Binding-site contacts:
Ligand atom N3 contacts residue MET84 of chain 1.A at 3.8 Å.
Ligand atom C12 contacts residue LEU137 of chain 1.A at 3.3 Å (hydrophobic).
Ligand atom C12 contacts residue VAL23 of chain 1.A at 4.1 Å (hydrophobic).
Ligand atom C6 contacts residue ASN135 of chain 1.A at 3.6 Å.
Ligand atom N1 contacts residue LEU15 of chain 1.A at 4.0 Å.
Ligand atom C13 contacts residue LEU137 of chain 1.A at 3.6 Å (hydrophobic).
Ligand atom C8 contacts residue ASN135 of chain 1.A at 3.4 Å.
Ligand atom C11 contacts residue LEU137 of chain 1.A at 3.7 Å (hydrophobic).
Ligand atom C8 contacts residue ASP148 of chain 1.A at 3.3 Å.
Ligand atom C7 contacts residue ASN135 of chain 1.A at 2.7 Å.
Ligand atom C2 contacts residue VAL23 of chain 1.A at 3.9 Å (hydrophobic).
Ligand atom N4 contacts residue LEU137 of chain 1.A at 3.9 Å.
Ligand atom N4 contacts residue ALA36 of chain 1.A at 3.7 Å.
Ligand atom C7 contacts residue ASP148 of chain 1.A at 4.0 Å.
Ligand atom N4 contacts residue MET84 of chain 1.A at 3.5 Å.
Ligand atom C10 contacts residue LEU137 of chain 1.A at 3.4 Å (hydrophobic).
Ligand atom N5 contacts residue LEU86 of chain 1.A at 3.5 Å.
Ligand atom N6 contacts residue ALA87 of chain 1.A at 3.4 Å (h-bond).
Ligand atom C13 contacts residue ALA36 of chain 1.A at 3.6 Å (hydrophobic).
Ligand atom C6 contacts residue HIS134 of chain 1.A at 3.4 Å.
Ligand atom N6 contacts residue LEU86 of chain 1.A at 4.1 Å.
Ligand atom C5 contacts residue HIS134 of chain 1.A at 4.1 Å.
Ligand atom C13 contacts residue GLU85 of chain 1.A at 3.9 Å.
Ligand atom C14 contacts residue LEU86 of chain 1.A at 3.3 Å (hydrophobic).
Ligand atom C15 contacts residue LEU137 of chain 1.A at 3.8 Å (hydrophobic).
Ligand atom N6 contacts residue LEU15 of chain 1.A at 3.8 Å.
Ligand atom C2 contacts residue LEU137 of chain 1.A at 3.9 Å (hydrophobic).
Ligand atom F1 contacts residue ASP148 of chain 1.A at 4.0 Å.
Ligand atom C7 contacts residue HIS134 of chain 1.A at 4.0 Å.
Ligand atom N5 contacts residue ALA87 of chain 1.A at 3.0 Å (h-bond).
Ligand atom N5 contacts residue ALA36 of chain 1.A at 3.6 Å.
Ligand atom C11 contacts residue VAL23 of chain 1.A at 4.1 Å (hydrophobic).
Ligand atom C10 contacts residue VAL23 of chain 1.A at 3.9 Å (hydrophobic).
Ligand atom N1 contacts residue VAL23 of chain 1.A at 4.1 Å.
Ligand atom N1 contacts residue LEU137 of chain 1.A at 4.1 Å.
Ligand atom C1 contacts residue LEU15 of chain 1.A at 3.3 Å (hydrophobic).
Ligand atom N4 contacts residue GLU85 of chain 1.A at 3.3 Å (salt-bridge).
Ligand atom C3 contacts residue VAL23 of chain 1.A at 3.9 Å (hydrophobic).
Ligand atom C14 contacts residue ALA87 of chain 1.A at 3.0 Å (hydrophobic).
Ligand atom N5 contacts residue GLU85 of chain 1.A at 3.5 Å (salt-bridge).

Sequence of chain 1.A:
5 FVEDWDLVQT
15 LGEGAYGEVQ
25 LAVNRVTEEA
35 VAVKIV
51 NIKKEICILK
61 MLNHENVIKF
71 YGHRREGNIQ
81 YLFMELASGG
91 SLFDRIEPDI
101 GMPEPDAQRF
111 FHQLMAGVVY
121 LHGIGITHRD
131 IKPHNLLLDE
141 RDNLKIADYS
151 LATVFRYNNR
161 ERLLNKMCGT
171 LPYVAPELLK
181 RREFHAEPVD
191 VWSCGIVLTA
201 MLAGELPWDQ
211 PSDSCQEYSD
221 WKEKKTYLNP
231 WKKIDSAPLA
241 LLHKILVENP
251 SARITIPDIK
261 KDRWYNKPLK

The protein below binds the small molecule below.
Small molecule (SMILES): Cn1c(NCc2ccccc2F)c(C#N)c2c(N)ncnc21